Sequence of chain 1.A:
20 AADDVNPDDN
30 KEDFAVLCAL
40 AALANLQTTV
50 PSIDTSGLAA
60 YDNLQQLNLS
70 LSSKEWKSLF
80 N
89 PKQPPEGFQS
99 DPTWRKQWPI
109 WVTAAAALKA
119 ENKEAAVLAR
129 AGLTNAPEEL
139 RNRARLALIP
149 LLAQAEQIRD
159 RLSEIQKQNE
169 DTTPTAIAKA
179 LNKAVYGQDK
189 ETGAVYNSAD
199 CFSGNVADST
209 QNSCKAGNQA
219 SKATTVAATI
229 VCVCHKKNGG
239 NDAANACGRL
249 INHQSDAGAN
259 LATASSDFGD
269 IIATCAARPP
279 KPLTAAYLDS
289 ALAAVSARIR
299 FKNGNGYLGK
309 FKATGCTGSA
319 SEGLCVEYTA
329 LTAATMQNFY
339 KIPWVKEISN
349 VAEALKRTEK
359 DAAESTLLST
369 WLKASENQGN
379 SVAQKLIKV

The small molecule below binds the protein below.
Small molecule (SMILES): OC[C@H]1O[C@H](O)[C@H](O)[C@@H](O)[C@@H]1O

Binding-site contacts:
Ligand atom O2 contacts residue GLC1 of chain 1.D at 2.8 Å (h-bond).
Ligand atom O4 contacts residue GLU320 of chain 1.A at 3.2 Å (salt-bridge).
Ligand atom C6 contacts residue SER317 of chain 1.A at 4.2 Å.
Ligand atom C1 contacts residue SER319 of chain 1.A at 4.4 Å.
Ligand atom O2 contacts residue SER317 of chain 1.A at 2.7 Å (h-bond).
Ligand atom O3 contacts residue GLC1 of chain 1.D at 3.4 Å.
Ligand atom C2 contacts residue GLC1 of chain 1.D at 3.7 Å.
Ligand atom C1 contacts residue SER317 of chain 1.A at 1.4 Å.
Ligand atom C1 contacts residue ALA318 of chain 1.A at 3.7 Å (hydrophobic).
Ligand atom C3 contacts residue GLU320 of chain 1.A at 4.1 Å.
Ligand atom O2 contacts residue SER319 of chain 1.A at 3.0 Å (h-bond).
Ligand atom C5 contacts residue GLU320 of chain 1.A at 3.9 Å.
Ligand atom C2 contacts residue ASN239 of chain 1.A at 3.6 Å.
Ligand atom C2 contacts residue ALA318 of chain 1.A at 4.3 Å (hydrophobic).
Ligand atom C3 contacts residue SER317 of chain 1.A at 2.8 Å.
Ligand atom C3 contacts residue GLC1 of chain 1.D at 4.2 Å.
Ligand atom O4 contacts residue SER317 of chain 1.A at 4.3 Å.
Ligand atom C1 contacts residue LYS235 of chain 1.A at 4.1 Å.
Ligand atom O5 contacts residue SER317 of chain 1.A at 2.4 Å (h-bond).
Ligand atom C3 contacts residue SER319 of chain 1.A at 4.0 Å.
Ligand atom C1 contacts residue ASN239 of chain 1.A at 3.5 Å.
Ligand atom O5 contacts residue LYS235 of chain 1.A at 3.7 Å.
Ligand atom C4 contacts residue GLU320 of chain 1.A at 3.9 Å.
Ligand atom C5 contacts residue SER317 of chain 1.A at 2.8 Å.
Ligand atom C2 contacts residue SER319 of chain 1.A at 4.1 Å.
Ligand atom O2 contacts residue ASN239 of chain 1.A at 3.8 Å.
Ligand atom O5 contacts residue ASN239 of chain 1.A at 4.0 Å.
Ligand atom C2 contacts residue SER317 of chain 1.A at 2.3 Å.
Ligand atom O3 contacts residue SER319 of chain 1.A at 3.9 Å.
Ligand atom O3 contacts residue SER317 of chain 1.A at 4.1 Å.
Ligand atom C4 contacts residue SER317 of chain 1.A at 3.3 Å.
Ligand atom O2 contacts residue ALA318 of chain 1.A at 3.6 Å (h-bond).